Binding-site contacts:
Ligand atom C8 contacts residue NAG1 of chain 1.HA at 3.7 Å.
Ligand atom C5 contacts residue ASN428 of chain 1.E at 3.7 Å.
Ligand atom C8 contacts residue ASN246 of chain 1.E at 3.4 Å.
Ligand atom O7 contacts residue ASN428 of chain 1.E at 3.5 Å (h-bond).
Ligand atom O6 contacts residue PRO275 of chain 1.E at 3.4 Å.
Ligand atom O5 contacts residue PRO275 of chain 1.E at 3.8 Å.
Ligand atom C1 contacts residue ASN428 of chain 1.E at 1.4 Å.
Ligand atom C4 contacts residue ASN428 of chain 1.E at 4.2 Å.
Ligand atom N2 contacts residue ASN428 of chain 1.E at 2.9 Å (h-bond).
Ligand atom C3 contacts residue ASN428 of chain 1.E at 3.8 Å.
Ligand atom C7 contacts residue ASN246 of chain 1.E at 4.3 Å.
Ligand atom O5 contacts residue ASN428 of chain 1.E at 2.4 Å (h-bond).
Ligand atom C7 contacts residue ASN428 of chain 1.E at 3.5 Å.
Ligand atom C2 contacts residue ASN428 of chain 1.E at 2.5 Å.

Sequence of chain 1.E:
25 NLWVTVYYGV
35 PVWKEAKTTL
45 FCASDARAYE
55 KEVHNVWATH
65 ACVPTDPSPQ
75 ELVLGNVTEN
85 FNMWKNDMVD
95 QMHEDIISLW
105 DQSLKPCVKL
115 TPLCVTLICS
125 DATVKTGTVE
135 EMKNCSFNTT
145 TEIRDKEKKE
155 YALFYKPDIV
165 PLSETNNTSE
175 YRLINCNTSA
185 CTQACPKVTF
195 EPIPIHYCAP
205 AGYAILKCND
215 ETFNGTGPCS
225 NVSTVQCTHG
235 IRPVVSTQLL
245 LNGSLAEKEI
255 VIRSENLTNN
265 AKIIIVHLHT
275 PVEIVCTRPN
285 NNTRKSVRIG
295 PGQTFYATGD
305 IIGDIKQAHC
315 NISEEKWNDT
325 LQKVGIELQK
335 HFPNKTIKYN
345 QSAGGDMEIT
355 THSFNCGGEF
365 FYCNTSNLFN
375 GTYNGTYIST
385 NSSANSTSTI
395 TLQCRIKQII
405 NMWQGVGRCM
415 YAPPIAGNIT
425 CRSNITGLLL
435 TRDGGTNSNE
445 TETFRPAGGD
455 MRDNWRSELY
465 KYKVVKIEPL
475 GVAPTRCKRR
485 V

This small molecule binds to this protein.
Small molecule (SMILES): CC(=O)N[C@H]1[C@H](O[C@H]2[C@H](O)[C@@H](NC(C)=O)CO[C@@H]2CO)O[C@H](CO)[C@@H](O[C@@H]2O[C@H](CO)[C@@H](O)[C@H](O)[C@H]2NC(C)=O)[C@@H]1O